Sequence of chain 1.I:
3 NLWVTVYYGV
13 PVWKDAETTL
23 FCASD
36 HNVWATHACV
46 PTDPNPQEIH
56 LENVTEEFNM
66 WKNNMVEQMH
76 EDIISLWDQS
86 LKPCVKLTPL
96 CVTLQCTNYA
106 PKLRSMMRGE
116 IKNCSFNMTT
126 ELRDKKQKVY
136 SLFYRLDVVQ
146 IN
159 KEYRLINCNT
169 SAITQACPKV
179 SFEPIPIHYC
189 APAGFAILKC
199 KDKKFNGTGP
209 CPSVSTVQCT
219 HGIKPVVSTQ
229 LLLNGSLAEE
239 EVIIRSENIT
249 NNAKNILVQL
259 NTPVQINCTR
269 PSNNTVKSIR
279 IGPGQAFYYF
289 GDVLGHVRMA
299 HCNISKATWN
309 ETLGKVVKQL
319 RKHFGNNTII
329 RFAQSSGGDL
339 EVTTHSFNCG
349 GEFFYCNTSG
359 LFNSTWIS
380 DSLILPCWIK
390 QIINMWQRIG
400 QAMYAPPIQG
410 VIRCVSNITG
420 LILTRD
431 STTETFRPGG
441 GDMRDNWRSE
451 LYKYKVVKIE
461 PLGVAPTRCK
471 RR

Binding-site contacts:
Ligand atom O5 contacts residue LEU292 of chain 1.I at 3.8 Å.
Ligand atom C5 contacts residue ASN271 of chain 1.I at 3.7 Å.
Ligand atom O5 contacts residue ASN272 of chain 1.I at 4.5 Å.
Ligand atom C2 contacts residue ASN271 of chain 1.I at 2.5 Å.
Ligand atom C4 contacts residue ASN271 of chain 1.I at 4.2 Å.
Ligand atom C3 contacts residue ASN271 of chain 1.I at 3.8 Å.
Ligand atom N2 contacts residue ASN271 of chain 1.I at 2.9 Å (h-bond).
Ligand atom C7 contacts residue ASN271 of chain 1.I at 3.1 Å.
Ligand atom C8 contacts residue ASN271 of chain 1.I at 4.3 Å.
Ligand atom C6 contacts residue LEU292 of chain 1.I at 4.3 Å (hydrophobic).
Ligand atom C1 contacts residue ASN271 of chain 1.I at 1.4 Å.
Ligand atom O7 contacts residue ASN271 of chain 1.I at 3.0 Å (h-bond).
Ligand atom O5 contacts residue ASN271 of chain 1.I at 2.4 Å (h-bond).

This protein binds this small molecule.
Small molecule (SMILES): CC(=O)N[C@@H]1[C@@H](O)[C@H](O)[C@@H](CO)O[C@H]1O